Binding-site contacts:
Ligand atom NE contacts residue PHE30 of chain 2.B at 4.3 Å.
Ligand atom CG contacts residue THR55 of chain 2.C at 3.7 Å.
Ligand atom CZ contacts residue ALA56 of chain 2.C at 4.4 Å (hydrophobic).
Ligand atom NH1 contacts residue ASN51 of chain 2.B at 4.1 Å.
Ligand atom CD contacts residue TYR131 of chain 2.C at 4.4 Å (hydrophobic).
Ligand atom NE contacts residue TYR131 of chain 2.C at 3.5 Å (h-bond).
Ligand atom O contacts residue ASN134 of chain 2.C at 2.8 Å.
Ligand atom NH1 contacts residue TYR131 of chain 2.C at 4.0 Å.
Ligand atom OXT contacts residue HIS109 of chain 2.B at 4.4 Å.
Ligand atom OXT contacts residue TYR104 of chain 2.B at 4.0 Å.
Ligand atom CZ contacts residue ASN51 of chain 2.B at 4.2 Å.
Ligand atom C contacts residue GLN135 of chain 2.C at 3.9 Å.
Ligand atom CZ contacts residue THR55 of chain 2.C at 4.4 Å.
Ligand atom CB contacts residue TYR131 of chain 2.C at 3.7 Å (hydrophobic).
Ligand atom CB contacts residue LEU103 of chain 2.B at 4.2 Å (hydrophobic).
Ligand atom NH1 contacts residue SER57 of chain 2.C at 2.4 Å (h-bond).
Ligand atom CZ contacts residue TYR131 of chain 2.C at 4.2 Å (hydrophobic).
Ligand atom O contacts residue TYR131 of chain 2.C at 3.8 Å.
Ligand atom N contacts residue TYR131 of chain 2.C at 2.9 Å (h-bond).
Ligand atom N contacts residue GLN135 of chain 2.C at 3.7 Å.
Ligand atom NH2 contacts residue ALA56 of chain 2.C at 4.2 Å.
Ligand atom NH1 contacts residue PHE30 of chain 2.B at 4.2 Å.
Ligand atom O contacts residue TYR104 of chain 2.B at 3.9 Å.
Ligand atom O contacts residue GLN135 of chain 2.C at 2.9 Å (h-bond).
Ligand atom CD contacts residue ARG52 of chain 2.B at 4.3 Å.
Ligand atom C contacts residue ASN134 of chain 2.C at 4.0 Å.
Ligand atom CG contacts residue TYR131 of chain 2.C at 4.0 Å (hydrophobic).
Ligand atom C contacts residue TYR131 of chain 2.C at 4.4 Å (hydrophobic).
Ligand atom C contacts residue TYR104 of chain 2.B at 4.1 Å (hydrophobic).
Ligand atom OXT contacts residue LEU103 of chain 2.B at 4.2 Å.
Ligand atom CD contacts residue THR55 of chain 2.C at 4.2 Å.
Ligand atom NH1 contacts residue ALA56 of chain 2.C at 4.0 Å.
Ligand atom NE contacts residue THR55 of chain 2.C at 4.1 Å.
Ligand atom CZ contacts residue SER57 of chain 2.C at 3.7 Å.
Ligand atom NH2 contacts residue ASN51 of chain 2.B at 3.3 Å.
Ligand atom CA contacts residue TYR104 of chain 2.B at 3.9 Å (hydrophobic).
Ligand atom CG contacts residue GLN135 of chain 2.C at 4.2 Å.
Ligand atom CA contacts residue LEU103 of chain 2.B at 4.3 Å (hydrophobic).
Ligand atom NE contacts residue SER57 of chain 2.C at 4.3 Å.
Ligand atom CA contacts residue TYR131 of chain 2.C at 4.0 Å (hydrophobic).

Sequence of chain 2.B:
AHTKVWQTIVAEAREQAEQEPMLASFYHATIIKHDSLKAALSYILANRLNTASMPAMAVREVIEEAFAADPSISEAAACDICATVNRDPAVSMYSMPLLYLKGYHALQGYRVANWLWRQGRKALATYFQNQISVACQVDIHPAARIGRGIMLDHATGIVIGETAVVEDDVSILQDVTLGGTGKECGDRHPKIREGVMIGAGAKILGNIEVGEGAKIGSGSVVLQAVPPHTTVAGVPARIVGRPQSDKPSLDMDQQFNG

This small molecule binds to this protein.
Small molecule (SMILES): NC(=[NH2+])NCCC[C@H](N)C(=O)O

Sequence of chain 2.C:
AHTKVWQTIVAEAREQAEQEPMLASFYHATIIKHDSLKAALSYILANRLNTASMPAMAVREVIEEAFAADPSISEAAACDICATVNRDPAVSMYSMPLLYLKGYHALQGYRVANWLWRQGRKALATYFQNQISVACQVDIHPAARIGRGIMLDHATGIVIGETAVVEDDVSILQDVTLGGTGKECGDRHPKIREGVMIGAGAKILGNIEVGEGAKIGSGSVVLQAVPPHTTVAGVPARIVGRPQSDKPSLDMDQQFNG